A small-molecule ligand and the protein it binds are described below.
Small molecule (SMILES): Nc1ccn([C@@H]2O[C@H](CO[P](=O)(O)O[C@H]3[C@@H](O)[C@H](n4cnc5c(N)ncnc54)O[C@@H]3CO[P](=O)(O)O[C@H]3[C@@H](O)[C@H](n4cnc5c(=O)nc(N)[nH]c54)O[C@@H]3CO[P](=O)(O)O[C@H]3[C@@H](O)[C@H](n4cnc5c(N)ncnc54)O[C@@H]3CO[P](=O)(O)O[C@H]3[C@@H](O)[C@H](n4cnc5c(N)ncnc54)O[C@@H]3CO[P](=O)(O)O[C@H]3[C@@H](O)[C@H](n4ccc(=O)[nH]c4=O)O[C@@H]3CO[P](=O)(O)O[C@H]3[C@@H](O)[C@H](n4ccc(N)nc4=O)O[C@@H]3CO[P](=O)(O)O[C@H]3[C@@H](O)[C@H](n4ccc(=O)[nH]c4=O)O[C@@H]3CO[P](=O)(O)O[C@H]3[C@@H](O)[C@H](n4cnc5c(=O)nc(N)[nH]c54)O[C@@H]3CO)[C@@H](O)[C@H]2O)c(=O)n1

Sequence of chain 3.C:
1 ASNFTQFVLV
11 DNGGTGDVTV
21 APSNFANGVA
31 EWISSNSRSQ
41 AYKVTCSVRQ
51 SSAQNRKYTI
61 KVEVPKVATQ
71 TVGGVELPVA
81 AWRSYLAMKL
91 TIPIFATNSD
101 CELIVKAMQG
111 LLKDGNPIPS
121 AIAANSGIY

Binding-site contacts:
Ligand atom N7 contacts residue LYS61 of chain 3.C at 3.4 Å.
Ligand atom C6 contacts residue THR45 of chain 3.C at 3.4 Å.
Ligand atom N6 contacts residue THR59 of chain 3.C at 2.7 Å (h-bond).
Ligand atom C6 contacts residue TYR85 of chain 3.C at 3.9 Å (hydrophobic).
Ligand atom N1 contacts residue TYR85 of chain 3.C at 3.9 Å.
Ligand atom C5 contacts residue LYS61 of chain 3.C at 3.9 Å.
Ligand atom N3 contacts residue VAL29 of chain 3.C at 4.0 Å.
Ligand atom N9 contacts residue TYR85 of chain 3.C at 3.9 Å.
Ligand atom N7 contacts residue TYR85 of chain 3.C at 3.8 Å.
Ligand atom C8 contacts residue THR45 of chain 3.C at 3.9 Å.
Ligand atom OP2 contacts residue GLU63 of chain 3.C at 4.0 Å.
Ligand atom N6 contacts residue TYR85 of chain 3.C at 4.0 Å.
Ligand atom OP2 contacts residue LYS43 of chain 3.C at 2.7 Å (salt-bridge).
Ligand atom P contacts residue LYS43 of chain 3.C at 4.0 Å.
Ligand atom C5 contacts residue VAL29 of chain 3.C at 4.0 Å (hydrophobic).
Ligand atom C4 contacts residue TYR85 of chain 3.C at 3.9 Å (hydrophobic).
Ligand atom C2 contacts residue THR59 of chain 3.C at 4.0 Å.
Ligand atom C5 contacts residue THR45 of chain 3.C at 3.4 Å.
Ligand atom N1 contacts residue THR59 of chain 3.C at 3.4 Å.
Ligand atom C2' contacts residue TYR85 of chain 3.C at 3.9 Å (hydrophobic).
Ligand atom C4 contacts residue LYS61 of chain 3.C at 4.0 Å.
Ligand atom C6 contacts residue SER47 of chain 3.C at 3.8 Å.
Ligand atom C2' contacts residue GLU63 of chain 3.C at 4.1 Å.
Ligand atom C2 contacts residue SER47 of chain 3.C at 3.2 Å.
Ligand atom C6 contacts residue VAL29 of chain 3.C at 4.1 Å (hydrophobic).
Ligand atom N6 contacts residue THR45 of chain 3.C at 2.8 Å (h-bond).
Ligand atom N9 contacts residue LYS61 of chain 3.C at 3.8 Å.
Ligand atom C6 contacts residue THR59 of chain 3.C at 3.5 Å.
Ligand atom C8 contacts residue TYR85 of chain 3.C at 3.8 Å (hydrophobic).
Ligand atom C2 contacts residue TYR85 of chain 3.C at 4.1 Å (hydrophobic).
Ligand atom OP2 contacts residue TYR85 of chain 3.C at 4.0 Å.
Ligand atom C5 contacts residue TYR85 of chain 3.C at 3.9 Å (hydrophobic).
Ligand atom OP2 contacts residue TYR85 of chain 3.C at 2.6 Å (h-bond).
Ligand atom C2 contacts residue VAL29 of chain 3.C at 4.0 Å (hydrophobic).
Ligand atom O4' contacts residue LYS61 of chain 3.C at 3.7 Å.
Ligand atom C8 contacts residue LYS61 of chain 3.C at 3.6 Å.
Ligand atom P contacts residue TYR85 of chain 3.C at 4.1 Å.
Ligand atom N6 contacts residue CYS46 of chain 3.C at 3.6 Å (h-bond).
Ligand atom N1 contacts residue SER47 of chain 3.C at 2.7 Å (h-bond).
Ligand atom N7 contacts residue THR45 of chain 3.C at 2.7 Å (h-bond).